Sequence of chain 1.A:
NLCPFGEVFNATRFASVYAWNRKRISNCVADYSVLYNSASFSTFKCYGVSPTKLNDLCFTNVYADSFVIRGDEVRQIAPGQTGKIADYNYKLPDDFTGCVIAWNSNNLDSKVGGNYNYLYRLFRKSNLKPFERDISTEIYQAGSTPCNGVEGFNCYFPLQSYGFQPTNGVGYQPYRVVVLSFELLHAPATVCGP

Binding-site contacts:
Ligand atom C4 contacts residue ASN343 of chain 1.A at 4.2 Å.
Ligand atom O6 contacts residue LEU368 of chain 1.A at 4.1 Å.
Ligand atom O6 contacts residue PHE342 of chain 1.A at 4.5 Å.
Ligand atom C2 contacts residue ASN343 of chain 1.A at 2.5 Å.
Ligand atom O6 contacts residue VAL367 of chain 1.A at 4.4 Å.
Ligand atom O5 contacts residue ASN343 of chain 1.A at 2.4 Å (h-bond).
Ligand atom C3 contacts residue ASN343 of chain 1.A at 3.8 Å.
Ligand atom O4 contacts residue VAL367 of chain 1.A at 3.9 Å.
Ligand atom C5 contacts residue ASN343 of chain 1.A at 3.7 Å.
Ligand atom C1 contacts residue ASN343 of chain 1.A at 1.4 Å.
Ligand atom C6 contacts residue VAL367 of chain 1.A at 4.2 Å (hydrophobic).
Ligand atom O6 contacts residue PHE338 of chain 1.A at 4.3 Å.
Ligand atom N2 contacts residue ASN343 of chain 1.A at 2.9 Å (h-bond).
Ligand atom C7 contacts residue ASN343 of chain 1.A at 4.0 Å.

A small-molecule ligand and the protein it binds are described below.
Small molecule (SMILES): CC(=O)N[C@@H]1[C@@H](O)[C@H](O)[C@@H](CO)O[C@H]1O